This small molecule binds to this protein.
Small molecule (SMILES): Nc1ncnc2c1c(-c1cccc(OCc3ccccc3)c1)cn2C1CC(CN2CCC2)C1

Sequence of chain 1.E:
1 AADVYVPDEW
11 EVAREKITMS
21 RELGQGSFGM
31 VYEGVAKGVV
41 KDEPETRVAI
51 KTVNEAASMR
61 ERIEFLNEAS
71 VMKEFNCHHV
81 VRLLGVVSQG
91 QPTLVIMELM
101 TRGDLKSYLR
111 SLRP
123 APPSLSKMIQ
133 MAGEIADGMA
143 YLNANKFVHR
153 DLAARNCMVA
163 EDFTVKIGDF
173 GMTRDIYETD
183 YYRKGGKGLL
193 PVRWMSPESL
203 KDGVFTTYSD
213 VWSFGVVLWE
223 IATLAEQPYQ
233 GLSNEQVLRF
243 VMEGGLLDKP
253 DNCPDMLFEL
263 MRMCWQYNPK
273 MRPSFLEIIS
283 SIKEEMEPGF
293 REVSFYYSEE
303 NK

Binding-site contacts:
Ligand atom C21 contacts residue PHE65 of chain 1.E at 3.8 Å (hydrophobic).
Ligand atom C18 contacts residue LYS51 of chain 1.E at 3.3 Å.
Ligand atom C33 contacts residue GLN25 of chain 1.E at 3.4 Å.
Ligand atom C17 contacts residue LYS51 of chain 1.E at 3.5 Å.
Ligand atom C29 contacts residue GLY26 of chain 1.E at 3.6 Å.
Ligand atom C02 contacts residue MET160 of chain 1.E at 3.4 Å (hydrophobic).
Ligand atom C04 contacts residue MET160 of chain 1.E at 3.7 Å (hydrophobic).
Ligand atom C22 contacts residue PHE28 of chain 1.E at 3.7 Å (hydrophobic).
Ligand atom C11 contacts residue LYS51 of chain 1.E at 3.7 Å.
Ligand atom C29 contacts residue GLN25 of chain 1.E at 3.6 Å.
Ligand atom C21 contacts residue PHE28 of chain 1.E at 3.8 Å (hydrophobic).
Ligand atom C10 contacts residue MET97 of chain 1.E at 3.8 Å (hydrophobic).
Ligand atom C26 contacts residue GLY24 of chain 1.E at 3.1 Å.
Ligand atom O16 contacts residue ASP171 of chain 1.E at 3.7 Å.
Ligand atom C12 contacts residue LYS51 of chain 1.E at 3.6 Å.
Ligand atom C07 contacts residue MET160 of chain 1.E at 3.7 Å (hydrophobic).
Ligand atom C19 contacts residue LYS51 of chain 1.E at 3.6 Å.
Ligand atom C12 contacts residue MET97 of chain 1.E at 3.5 Å (hydrophobic).
Ligand atom N03 contacts residue MET160 of chain 1.E at 3.4 Å.
Ligand atom N05 contacts residue ALA49 of chain 1.E at 3.5 Å.
Ligand atom C06 contacts residue GLU98 of chain 1.E at 3.8 Å.
Ligand atom N24 contacts residue VAL81 of chain 1.E at 3.5 Å.
Ligand atom C21 contacts residue GLU68 of chain 1.E at 3.7 Å.
Ligand atom N24 contacts residue MET100 of chain 1.E at 3.8 Å.
Ligand atom C22 contacts residue GLU68 of chain 1.E at 3.4 Å.
Ligand atom C20 contacts residue PHE65 of chain 1.E at 3.8 Å (hydrophobic).
Ligand atom C23 contacts residue LYS51 of chain 1.E at 3.6 Å.
Ligand atom C14 contacts residue VAL81 of chain 1.E at 3.7 Å (hydrophobic).
Ligand atom C13 contacts residue MET97 of chain 1.E at 3.6 Å (hydrophobic).
Ligand atom O16 contacts residue LYS51 of chain 1.E at 2.6 Å (salt-bridge).
Ligand atom C13 contacts residue ASP171 of chain 1.E at 3.7 Å.
Ligand atom N24 contacts residue GLU98 of chain 1.E at 2.8 Å (salt-bridge).
Ligand atom N05 contacts residue MET100 of chain 1.E at 3.2 Å (h-bond).
Ligand atom C11 contacts residue MET97 of chain 1.E at 3.6 Å (hydrophobic).
Ligand atom N05 contacts residue GLU98 of chain 1.E at 3.7 Å.
Ligand atom C06 contacts residue ALA49 of chain 1.E at 3.7 Å (hydrophobic).
Ligand atom C14 contacts residue GLY170 of chain 1.E at 3.7 Å.
Ligand atom C31 contacts residue ARG157 of chain 1.E at 3.8 Å.
Ligand atom C12 contacts residue ASP171 of chain 1.E at 3.8 Å.
Ligand atom C04 contacts residue MET100 of chain 1.E at 3.5 Å (hydrophobic).